Sequence of chain 1.B:
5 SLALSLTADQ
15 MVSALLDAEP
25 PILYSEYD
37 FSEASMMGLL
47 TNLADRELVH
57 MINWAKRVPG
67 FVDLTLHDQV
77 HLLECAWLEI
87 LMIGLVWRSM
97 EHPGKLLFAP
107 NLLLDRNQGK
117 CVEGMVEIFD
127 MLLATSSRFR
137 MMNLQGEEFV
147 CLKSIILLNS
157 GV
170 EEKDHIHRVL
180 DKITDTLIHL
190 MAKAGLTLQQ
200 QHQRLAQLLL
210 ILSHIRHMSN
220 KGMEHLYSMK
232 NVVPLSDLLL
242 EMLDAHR

The small molecule below binds the protein below.
Small molecule (SMILES): O=S(=O)(Oc1ccccc1F)[C@@H]1C[C@@H]2O[C@H]1C(c1ccc(O)cc1)=C2c1ccc(O)cc1

Binding-site contacts:
Ligand atom O01 contacts residue MET88 of chain 1.B at 3.8 Å.
Ligand atom C12 contacts residue HIS224 of chain 1.B at 3.4 Å.
Ligand atom C03 contacts residue ARG94 of chain 1.B at 3.9 Å.
Ligand atom O05 contacts residue ARG94 of chain 1.B at 2.9 Å (salt-bridge).
Ligand atom F01 contacts residue MET43 of chain 1.B at 2.7 Å.
Ligand atom C06 contacts residue ALA50 of chain 1.B at 3.9 Å (hydrophobic).
Ligand atom C09 contacts residue THR47 of chain 1.B at 3.6 Å.
Ligand atom F01 contacts residue MET121 of chain 1.B at 3.9 Å.
Ligand atom C09 contacts residue LEU225 of chain 1.B at 3.6 Å (hydrophobic).
Ligand atom C14 contacts residue MET121 of chain 1.B at 3.7 Å (hydrophobic).
Ligand atom O04 contacts residue THR47 of chain 1.B at 3.4 Å.
Ligand atom F01 contacts residue LEU225 of chain 1.B at 3.8 Å.
Ligand atom C08 contacts residue LEU225 of chain 1.B at 3.6 Å (hydrophobic).
Ligand atom O03 contacts residue LEU225 of chain 1.B at 3.6 Å.
Ligand atom O01 contacts residue ILE124 of chain 1.B at 3.2 Å.
Ligand atom C01 contacts residue LEU91 of chain 1.B at 3.9 Å (hydrophobic).
Ligand atom C03 contacts residue GLU53 of chain 1.B at 3.2 Å.
Ligand atom C08 contacts residue THR47 of chain 1.B at 3.8 Å.
Ligand atom C07 contacts residue ALA50 of chain 1.B at 3.5 Å (hydrophobic).
Ligand atom O04 contacts residue LEU240 of chain 1.B at 3.2 Å.
Ligand atom C12 contacts residue MET121 of chain 1.B at 3.5 Å (hydrophobic).
Ligand atom C18 contacts residue PHE104 of chain 1.B at 3.8 Å (hydrophobic).
Ligand atom O01 contacts residue GLY221 of chain 1.B at 3.2 Å.
Ligand atom C13 contacts residue GLY120 of chain 1.B at 3.7 Å.
Ligand atom O02 contacts residue ILE124 of chain 1.B at 3.8 Å.
Ligand atom C13 contacts residue GLU119 of chain 1.B at 3.3 Å.
Ligand atom C07 contacts residue LEU225 of chain 1.B at 3.8 Å (hydrophobic).
Ligand atom C04 contacts residue GLU53 of chain 1.B at 3.4 Å.
Ligand atom C14 contacts residue VAL118 of chain 1.B at 3.5 Å (hydrophobic).
Ligand atom C13 contacts residue MET121 of chain 1.B at 3.5 Å (hydrophobic).
Ligand atom O05 contacts residue GLU53 of chain 1.B at 2.3 Å (salt-bridge).
Ligand atom C14 contacts residue MET228 of chain 1.B at 3.6 Å (hydrophobic).
Ligand atom C15 contacts residue MET43 of chain 1.B at 3.8 Å (hydrophobic).
Ligand atom O06 contacts residue PHE104 of chain 1.B at 3.6 Å.
Ligand atom C02 contacts residue LEU87 of chain 1.B at 3.5 Å (hydrophobic).
Ligand atom O02 contacts residue MET121 of chain 1.B at 3.3 Å.
Ligand atom C12 contacts residue GLY120 of chain 1.B at 3.5 Å.
Ligand atom C21 contacts residue MET88 of chain 1.B at 3.5 Å (hydrophobic).
Ligand atom C02 contacts residue LEU91 of chain 1.B at 3.8 Å (hydrophobic).
Ligand atom C11 contacts residue HIS224 of chain 1.B at 3.6 Å.